Sequence of chain 1.A:
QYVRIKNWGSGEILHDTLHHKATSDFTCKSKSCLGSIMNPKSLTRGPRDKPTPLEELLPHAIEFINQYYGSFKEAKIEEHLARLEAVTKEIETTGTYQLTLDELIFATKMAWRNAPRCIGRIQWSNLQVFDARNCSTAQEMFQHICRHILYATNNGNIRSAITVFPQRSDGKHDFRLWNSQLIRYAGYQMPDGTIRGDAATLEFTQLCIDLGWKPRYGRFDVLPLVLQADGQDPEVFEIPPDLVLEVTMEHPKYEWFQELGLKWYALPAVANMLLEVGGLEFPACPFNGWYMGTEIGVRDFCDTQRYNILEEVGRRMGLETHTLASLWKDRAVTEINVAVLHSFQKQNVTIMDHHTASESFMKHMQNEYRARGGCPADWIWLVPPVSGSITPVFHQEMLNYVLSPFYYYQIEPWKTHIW

The protein below binds the small molecule below.
Small molecule (SMILES): [H]/N=C(/C)NCc1cccc(CN)c1

Binding-site contacts:
Ligand atom C1 contacts residue VAL270 of chain 1.A at 3.8 Å (hydrophobic).
Ligand atom N13 contacts residue HEM1 of chain 1.D at 2.6 Å (h-bond).
Ligand atom N11 contacts residue HEM1 of chain 1.D at 3.3 Å.
Ligand atom N11 contacts residue GLU295 of chain 1.A at 3.0 Å (salt-bridge).
Ligand atom C9 contacts residue GLU295 of chain 1.A at 3.8 Å.
Ligand atom C6 contacts residue GLU295 of chain 1.A at 3.9 Å.
Ligand atom C10 contacts residue GLY289 of chain 1.A at 3.6 Å.
Ligand atom C6 contacts residue VAL270 of chain 1.A at 4.3 Å (hydrophobic).
Ligand atom N8 contacts residue GLU295 of chain 1.A at 3.3 Å (salt-bridge).
Ligand atom C7 contacts residue GLU295 of chain 1.A at 4.1 Å.
Ligand atom C7 contacts residue VAL270 of chain 1.A at 4.1 Å (hydrophobic).
Ligand atom C6 contacts residue PRO268 of chain 1.A at 3.7 Å (hydrophobic).
Ligand atom N8 contacts residue PRO268 of chain 1.A at 4.0 Å.
Ligand atom C12 contacts residue HEM1 of chain 1.D at 3.3 Å.
Ligand atom N11 contacts residue PRO268 of chain 1.A at 3.7 Å.
Ligand atom C2 contacts residue HEM1 of chain 1.D at 3.6 Å.
Ligand atom C5 contacts residue GLN181 of chain 1.A at 3.5 Å.
Ligand atom N11 contacts residue TRP290 of chain 1.A at 2.9 Å (h-bond).
Ligand atom N8 contacts residue HEM1 of chain 1.D at 3.9 Å.
Ligand atom C10 contacts residue PRO268 of chain 1.A at 3.7 Å (hydrophobic).
Ligand atom C7 contacts residue HEM1 of chain 1.D at 3.8 Å.
Ligand atom C4 contacts residue GLN181 of chain 1.A at 3.6 Å.
Ligand atom C2 contacts residue GLU295 of chain 1.A at 4.5 Å.
Ligand atom C9 contacts residue TRP290 of chain 1.A at 4.0 Å (hydrophobic).
Ligand atom N11 contacts residue TYR291 of chain 1.A at 4.1 Å.
Ligand atom C9 contacts residue PRO268 of chain 1.A at 3.8 Å (hydrophobic).
Ligand atom C10 contacts residue TRP290 of chain 1.A at 4.5 Å (hydrophobic).
Ligand atom C9 contacts residue HEM1 of chain 1.D at 3.8 Å.
Ligand atom C3 contacts residue VAL270 of chain 1.A at 4.5 Å (hydrophobic).
Ligand atom C1 contacts residue GLU295 of chain 1.A at 3.9 Å.
Ligand atom C10 contacts residue HEM1 of chain 1.D at 3.6 Å.
Ligand atom C3 contacts residue HEM1 of chain 1.D at 3.7 Å.
Ligand atom C1 contacts residue HEM1 of chain 1.D at 4.1 Å.
Ligand atom C5 contacts residue PRO268 of chain 1.A at 4.4 Å (hydrophobic).
Ligand atom C2 contacts residue VAL270 of chain 1.A at 3.9 Å (hydrophobic).
Ligand atom C5 contacts residue GLU295 of chain 1.A at 4.4 Å.